Binding-site contacts:
Ligand atom C2 contacts residue ASN12 of chain 5.B at 3.2 Å.
Ligand atom O5 contacts residue ASN12 of chain 5.B at 2.7 Å (h-bond).
Ligand atom O7 contacts residue ASN12 of chain 5.B at 3.7 Å.
Ligand atom C1 contacts residue ASN12 of chain 5.B at 2.2 Å.
Ligand atom N2 contacts residue ASN12 of chain 5.B at 3.8 Å.
Ligand atom C7 contacts residue ASN12 of chain 5.B at 3.9 Å.
Ligand atom C5 contacts residue ASN12 of chain 5.B at 4.1 Å.

Sequence of chain 5.B:
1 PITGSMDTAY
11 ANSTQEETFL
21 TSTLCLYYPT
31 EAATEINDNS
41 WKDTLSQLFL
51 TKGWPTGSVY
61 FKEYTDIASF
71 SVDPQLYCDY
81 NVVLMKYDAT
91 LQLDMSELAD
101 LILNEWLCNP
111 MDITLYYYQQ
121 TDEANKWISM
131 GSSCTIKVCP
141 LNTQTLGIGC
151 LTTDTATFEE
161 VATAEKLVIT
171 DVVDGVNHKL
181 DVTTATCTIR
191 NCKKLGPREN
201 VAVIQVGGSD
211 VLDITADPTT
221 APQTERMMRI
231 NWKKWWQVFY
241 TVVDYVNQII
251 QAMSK

This protein binds this small molecule.
Small molecule (SMILES): CC(=O)N[C@H]1[C@H](O[C@H]2[C@H](O)[C@@H](NC(C)=O)CO[C@@H]2CO)O[C@H](CO)[C@@H](O)[C@@H]1O